The small molecule below binds the protein below.
Small molecule (SMILES): O=C(Nc1ccccc1)c1cc([N+](=O)[O-])ccc1Cl

Binding-site contacts:
Ligand atom C12 contacts residue PHE161 of chain 1.A at 3.7 Å (hydrophobic).
Ligand atom C4 contacts residue ARG86 of chain 1.A at 3.3 Å.
Ligand atom O3 contacts residue LEU251 of chain 1.A at 3.3 Å.
Ligand atom N2 contacts residue HIS247 of chain 1.A at 3.6 Å.
Ligand atom C7 contacts residue ILE124 of chain 1.A at 3.3 Å (hydrophobic).
Ligand atom C3 contacts residue ARG86 of chain 1.A at 3.3 Å.
Ligand atom C1 contacts residue CYS83 of chain 1.A at 3.1 Å (hydrophobic).
Ligand atom N1 contacts residue CYS83 of chain 1.A at 2.9 Å (h-bond).
Ligand atom O3 contacts residue LEU267 of chain 1.A at 3.8 Å.
Ligand atom C11 contacts residue PHE161 of chain 1.A at 3.5 Å (hydrophobic).
Ligand atom C11 contacts residue GLN84 of chain 1.A at 3.8 Å.
Ligand atom C5 contacts residue LEU128 of chain 1.A at 3.5 Å (hydrophobic).
Ligand atom O3 contacts residue GLN84 of chain 1.A at 3.7 Å.
Ligand atom C2 contacts residue CYS83 of chain 1.A at 3.9 Å (hydrophobic).
Ligand atom O1 contacts residue TYR125 of chain 1.A at 3.0 Å (h-bond).
Ligand atom C9 contacts residue CYS83 of chain 1.A at 1.8 Å (hydrophobic).
Ligand atom C4 contacts residue LEU128 of chain 1.A at 3.9 Å (hydrophobic).
Ligand atom C8 contacts residue PHE161 of chain 1.A at 3.8 Å (hydrophobic).
Ligand atom N2 contacts residue TYR271 of chain 1.A at 3.4 Å (h-bond).
Ligand atom C8 contacts residue CYS83 of chain 1.A at 2.8 Å (hydrophobic).
Ligand atom O3 contacts residue TYR271 of chain 1.A at 3.9 Å.
Ligand atom C13 contacts residue PHE161 of chain 1.A at 3.9 Å (hydrophobic).
Ligand atom C10 contacts residue CYS83 of chain 1.A at 2.8 Å (hydrophobic).
Ligand atom C13 contacts residue TYR125 of chain 1.A at 3.9 Å (hydrophobic).
Ligand atom C13 contacts residue SER87 of chain 1.A at 3.6 Å.
Ligand atom C12 contacts residue HIS247 of chain 1.A at 3.8 Å.
Ligand atom N2 contacts residue LEU251 of chain 1.A at 3.8 Å.
Ligand atom O2 contacts residue HIS247 of chain 1.A at 2.9 Å (h-bond).
Ligand atom C10 contacts residue PHE80 of chain 1.A at 3.7 Å (hydrophobic).
Ligand atom O2 contacts residue TYR271 of chain 1.A at 2.3 Å (h-bond).
Ligand atom N1 contacts residue SER87 of chain 1.A at 3.7 Å.
Ligand atom C10 contacts residue GLN84 of chain 1.A at 3.5 Å.
Ligand atom C1 contacts residue SER87 of chain 1.A at 3.9 Å.
Ligand atom O1 contacts residue CYS83 of chain 1.A at 3.8 Å.
Ligand atom C9 contacts residue PHE161 of chain 1.A at 3.5 Å (hydrophobic).
Ligand atom C11 contacts residue PHE80 of chain 1.A at 3.5 Å (hydrophobic).
Ligand atom C6 contacts residue ILE124 of chain 1.A at 3.3 Å (hydrophobic).
Ligand atom C13 contacts residue HIS247 of chain 1.A at 3.9 Å.
Ligand atom C10 contacts residue PHE161 of chain 1.A at 3.5 Å (hydrophobic).
Ligand atom C9 contacts residue GLN84 of chain 1.A at 3.7 Å.

Sequence of chain 1.A:
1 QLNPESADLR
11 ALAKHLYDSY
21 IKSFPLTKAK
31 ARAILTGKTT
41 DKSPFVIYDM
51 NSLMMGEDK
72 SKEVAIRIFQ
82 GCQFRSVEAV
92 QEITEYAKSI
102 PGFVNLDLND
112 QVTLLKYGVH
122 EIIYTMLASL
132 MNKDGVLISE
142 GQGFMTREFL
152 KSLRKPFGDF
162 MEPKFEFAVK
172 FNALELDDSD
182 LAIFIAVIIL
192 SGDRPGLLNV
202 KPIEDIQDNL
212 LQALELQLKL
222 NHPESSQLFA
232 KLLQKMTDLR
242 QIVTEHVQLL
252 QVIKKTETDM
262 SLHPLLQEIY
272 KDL